A small-molecule ligand and the protein it binds are described below.
Small molecule (SMILES): CC(=O)N[C@@H]1[C@@H](O)[C@H](O)[C@@H](CO)O[C@H]1O

Sequence of chain 1.B:
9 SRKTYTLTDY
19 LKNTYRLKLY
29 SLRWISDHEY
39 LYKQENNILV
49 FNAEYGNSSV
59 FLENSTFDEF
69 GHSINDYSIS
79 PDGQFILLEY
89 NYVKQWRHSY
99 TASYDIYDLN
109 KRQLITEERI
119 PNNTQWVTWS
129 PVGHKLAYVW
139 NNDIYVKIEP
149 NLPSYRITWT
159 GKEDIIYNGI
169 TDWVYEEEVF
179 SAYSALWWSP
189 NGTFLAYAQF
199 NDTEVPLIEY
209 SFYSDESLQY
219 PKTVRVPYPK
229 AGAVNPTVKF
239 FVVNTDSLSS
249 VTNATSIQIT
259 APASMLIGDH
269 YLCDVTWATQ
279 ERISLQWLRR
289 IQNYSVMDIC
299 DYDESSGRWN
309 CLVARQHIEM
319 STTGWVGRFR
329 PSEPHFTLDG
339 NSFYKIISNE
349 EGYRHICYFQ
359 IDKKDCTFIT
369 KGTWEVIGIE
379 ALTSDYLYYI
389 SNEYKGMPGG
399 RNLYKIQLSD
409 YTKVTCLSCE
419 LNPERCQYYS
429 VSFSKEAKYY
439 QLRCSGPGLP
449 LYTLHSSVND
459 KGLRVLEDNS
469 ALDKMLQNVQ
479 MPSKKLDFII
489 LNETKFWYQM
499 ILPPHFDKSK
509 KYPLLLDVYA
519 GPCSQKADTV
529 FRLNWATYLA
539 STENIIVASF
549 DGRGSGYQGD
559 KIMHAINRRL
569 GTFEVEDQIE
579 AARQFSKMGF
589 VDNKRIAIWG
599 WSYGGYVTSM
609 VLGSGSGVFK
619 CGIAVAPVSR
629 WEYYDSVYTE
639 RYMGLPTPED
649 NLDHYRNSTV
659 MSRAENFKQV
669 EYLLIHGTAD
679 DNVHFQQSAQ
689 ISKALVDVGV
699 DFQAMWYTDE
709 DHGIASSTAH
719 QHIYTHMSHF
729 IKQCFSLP

Binding-site contacts:
Ligand atom C3 contacts residue ASN189 of chain 1.B at 3.7 Å.
Ligand atom C7 contacts residue THR191 of chain 1.B at 4.5 Å.
Ligand atom C7 contacts residue ASN189 of chain 1.B at 3.6 Å.
Ligand atom C6 contacts residue ASN189 of chain 1.B at 4.4 Å.
Ligand atom N2 contacts residue ASN189 of chain 1.B at 2.5 Å (h-bond).
Ligand atom C8 contacts residue ASN189 of chain 1.B at 4.2 Å.
Ligand atom C4 contacts residue ASN189 of chain 1.B at 4.0 Å.
Ligand atom C2 contacts residue THR191 of chain 1.B at 4.4 Å.
Ligand atom C2 contacts residue ASN189 of chain 1.B at 2.7 Å.
Ligand atom C6 contacts residue GLU279 of chain 1.B at 3.9 Å.
Ligand atom C1 contacts residue ASN189 of chain 1.B at 1.4 Å.
Ligand atom C1 contacts residue THR191 of chain 1.B at 3.9 Å.
Ligand atom C5 contacts residue ASN189 of chain 1.B at 3.1 Å.
Ligand atom O5 contacts residue ASN189 of chain 1.B at 2.3 Å (h-bond).
Ligand atom O5 contacts residue GLN278 of chain 1.B at 4.4 Å.
Ligand atom C8 contacts residue ASP244 of chain 1.B at 3.8 Å.
Ligand atom C5 contacts residue THR191 of chain 1.B at 4.0 Å.
Ligand atom O7 contacts residue ASN189 of chain 1.B at 4.3 Å.
Ligand atom C3 contacts residue THR191 of chain 1.B at 4.4 Å.
Ligand atom N2 contacts residue THR191 of chain 1.B at 4.4 Å.
Ligand atom C8 contacts residue THR191 of chain 1.B at 3.5 Å.
Ligand atom O5 contacts residue THR191 of chain 1.B at 4.4 Å.